Sequence of chain 1.A:
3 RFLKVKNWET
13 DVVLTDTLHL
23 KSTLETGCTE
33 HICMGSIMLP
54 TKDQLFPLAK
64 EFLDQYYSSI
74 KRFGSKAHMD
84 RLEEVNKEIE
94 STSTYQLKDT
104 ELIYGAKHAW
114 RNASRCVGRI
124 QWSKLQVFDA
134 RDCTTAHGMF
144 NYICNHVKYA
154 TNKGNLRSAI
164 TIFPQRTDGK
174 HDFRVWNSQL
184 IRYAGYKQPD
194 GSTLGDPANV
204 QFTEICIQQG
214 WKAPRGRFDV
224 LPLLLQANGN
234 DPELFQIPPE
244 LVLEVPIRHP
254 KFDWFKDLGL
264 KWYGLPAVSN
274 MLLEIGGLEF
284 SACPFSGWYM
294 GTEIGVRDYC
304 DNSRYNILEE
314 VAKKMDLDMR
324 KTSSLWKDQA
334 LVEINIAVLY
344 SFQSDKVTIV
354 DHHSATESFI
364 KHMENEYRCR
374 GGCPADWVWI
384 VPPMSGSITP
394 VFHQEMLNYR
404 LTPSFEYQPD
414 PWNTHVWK

Sequence of chain 1.B:
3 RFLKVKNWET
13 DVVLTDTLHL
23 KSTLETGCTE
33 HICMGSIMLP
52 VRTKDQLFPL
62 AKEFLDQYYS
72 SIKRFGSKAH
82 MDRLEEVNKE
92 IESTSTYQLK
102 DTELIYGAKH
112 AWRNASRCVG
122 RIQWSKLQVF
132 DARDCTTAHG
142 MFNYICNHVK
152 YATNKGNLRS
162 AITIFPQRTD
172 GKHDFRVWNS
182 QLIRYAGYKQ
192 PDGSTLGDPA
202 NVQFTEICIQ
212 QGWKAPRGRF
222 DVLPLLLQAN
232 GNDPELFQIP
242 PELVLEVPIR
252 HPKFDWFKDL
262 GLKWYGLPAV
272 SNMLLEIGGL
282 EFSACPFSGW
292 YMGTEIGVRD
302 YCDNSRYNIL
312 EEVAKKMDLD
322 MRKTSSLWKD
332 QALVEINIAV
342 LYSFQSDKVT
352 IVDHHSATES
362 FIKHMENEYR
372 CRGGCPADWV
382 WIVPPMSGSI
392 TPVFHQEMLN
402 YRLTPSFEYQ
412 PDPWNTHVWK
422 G

A small-molecule ligand and the protein it binds are described below.
Small molecule (SMILES): Cc1cc(N)nc(CCc2cncc([C@@H](CN)Cc3cc(C)cc(N)n3)c2)c1

Binding-site contacts:
Ligand atom N02 contacts residue TYR292 of chain 1.A at 3.7 Å.
Ligand atom C07 contacts residue PHE288 of chain 1.A at 3.8 Å (hydrophobic).
Ligand atom C18 contacts residue TRP382 of chain 1.A at 3.4 Å (hydrophobic).
Ligand atom C18 contacts residue HEM1 of chain 1.D at 3.3 Å.
Ligand atom C27 contacts residue TRP10 of chain 1.B at 3.4 Å (hydrophobic).
Ligand atom C09 contacts residue VAL271 of chain 1.A at 3.5 Å (hydrophobic).
Ligand atom C06 contacts residue GLU296 of chain 1.A at 3.3 Å.
Ligand atom C03 contacts residue HEM1 of chain 1.D at 3.6 Å.
Ligand atom C28 contacts residue HEM1 of chain 1.D at 3.4 Å.
Ligand atom C07 contacts residue HEM1 of chain 1.D at 3.7 Å.
Ligand atom N18 contacts residue HEM1 of chain 1.D at 2.6 Å (h-bond).
Ligand atom C22 contacts residue HEM1 of chain 1.D at 3.8 Å.
Ligand atom C05 contacts residue VAL271 of chain 1.A at 3.7 Å (hydrophobic).
Ligand atom N02 contacts residue TRP291 of chain 1.A at 2.9 Å (h-bond).
Ligand atom C23 contacts residue TYR410 of chain 1.A at 3.7 Å (hydrophobic).
Ligand atom C22 contacts residue TYR410 of chain 1.A at 3.6 Å (hydrophobic).
Ligand atom C11 contacts residue HEM1 of chain 1.D at 3.4 Å.
Ligand atom N02 contacts residue PRO269 of chain 1.A at 3.8 Å.
Ligand atom N21 contacts residue HEM1 of chain 1.D at 2.8 Å (h-bond).
Ligand atom C08 contacts residue GLU296 of chain 1.A at 3.2 Å.
Ligand atom N02 contacts residue GLU296 of chain 1.A at 2.6 Å (salt-bridge).
Ligand atom N01 contacts residue GLU296 of chain 1.A at 2.5 Å (salt-bridge).
Ligand atom C02 contacts residue PRO269 of chain 1.A at 3.7 Å (hydrophobic).
Ligand atom N22 contacts residue TYR410 of chain 1.A at 3.6 Å.
Ligand atom C08 contacts residue HEM1 of chain 1.D at 3.6 Å.
Ligand atom N11 contacts residue GLN182 of chain 1.A at 2.9 Å (h-bond).
Ligand atom C15 contacts residue HEM1 of chain 1.D at 3.4 Å.
Ligand atom C18 contacts residue H4B1 of chain 1.E at 3.5 Å.
Ligand atom N22 contacts residue ARG118 of chain 1.A at 3.6 Å (salt-bridge).
Ligand atom C07 contacts residue GLY290 of chain 1.A at 3.8 Å.
Ligand atom C12 contacts residue GLN182 of chain 1.A at 2.9 Å.
Ligand atom C26 contacts residue HEM1 of chain 1.D at 3.6 Å.
Ligand atom N01 contacts residue PRO269 of chain 1.A at 3.9 Å.
Ligand atom C03 contacts residue PRO269 of chain 1.A at 3.7 Å (hydrophobic).
Ligand atom C02 contacts residue GLU296 of chain 1.A at 3.4 Å.
Ligand atom N22 contacts residue HEM1 of chain 1.D at 3.1 Å (h-bond).
Ligand atom N02 contacts residue HEM1 of chain 1.D at 3.5 Å.
Ligand atom C23 contacts residue LEU41 of chain 1.A at 3.6 Å (hydrophobic).
Ligand atom C16 contacts residue HEM1 of chain 1.D at 3.0 Å.
Ligand atom N18 contacts residue H4B1 of chain 1.E at 2.9 Å (h-bond).